Sequence of chain 2.A:
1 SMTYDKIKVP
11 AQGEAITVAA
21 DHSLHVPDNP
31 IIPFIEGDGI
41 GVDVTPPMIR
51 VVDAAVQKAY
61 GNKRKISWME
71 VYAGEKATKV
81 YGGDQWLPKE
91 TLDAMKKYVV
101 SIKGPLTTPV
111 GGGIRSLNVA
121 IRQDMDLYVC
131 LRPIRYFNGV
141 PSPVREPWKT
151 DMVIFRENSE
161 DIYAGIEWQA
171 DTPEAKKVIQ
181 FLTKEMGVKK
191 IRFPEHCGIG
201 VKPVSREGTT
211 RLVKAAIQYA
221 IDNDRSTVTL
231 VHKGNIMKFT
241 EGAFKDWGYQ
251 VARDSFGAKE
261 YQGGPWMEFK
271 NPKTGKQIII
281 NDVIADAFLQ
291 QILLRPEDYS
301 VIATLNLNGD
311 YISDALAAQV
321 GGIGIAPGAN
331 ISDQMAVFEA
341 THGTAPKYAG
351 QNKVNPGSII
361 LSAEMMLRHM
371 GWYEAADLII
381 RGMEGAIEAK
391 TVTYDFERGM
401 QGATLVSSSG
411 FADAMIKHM

Binding-site contacts:
Ligand atom CA contacts residue SER23 of chain 2.A at 3.1 Å.
Ligand atom C contacts residue ALA19 of chain 2.A at 4.4 Å (hydrophobic).
Ligand atom O contacts residue HIS25 of chain 2.A at 3.6 Å.
Ligand atom OXT contacts residue HIS25 of chain 2.A at 3.2 Å.
Ligand atom CA contacts residue LEU24 of chain 2.A at 3.2 Å (hydrophobic).
Ligand atom N contacts residue HIS25 of chain 2.A at 4.1 Å.
Ligand atom CA contacts residue ALA19 of chain 2.A at 3.6 Å (hydrophobic).
Ligand atom C contacts residue HIS25 of chain 2.A at 3.7 Å.
Ligand atom OXT contacts residue ALA19 of chain 2.A at 4.2 Å.
Ligand atom N contacts residue SER23 of chain 2.A at 3.0 Å (h-bond).
Ligand atom CA contacts residue HIS25 of chain 2.A at 4.0 Å.
Ligand atom O contacts residue LEU24 of chain 2.A at 3.9 Å.
Ligand atom N contacts residue LEU24 of chain 2.A at 2.5 Å (h-bond).
Ligand atom C contacts residue LEU24 of chain 2.A at 3.8 Å (hydrophobic).

The protein below binds the small molecule below.
Small molecule (SMILES): NCC(=O)O